Binding-site contacts:
Ligand atom C13 contacts residue ALA117 of chain 1.B at 3.5 Å (hydrophobic).
Ligand atom C18 contacts residue THR112 of chain 1.B at 3.7 Å.
Ligand atom N26 contacts residue GLU77 of chain 1.B at 2.7 Å (salt-bridge).
Ligand atom C31 contacts residue GLU77 of chain 1.B at 3.4 Å.
Ligand atom C16 contacts residue HIS113 of chain 1.B at 3.1 Å.
Ligand atom N26 contacts residue LEU81 of chain 1.B at 3.8 Å.
Ligand atom N26 contacts residue ASP174 of chain 1.B at 3.7 Å.
Ligand atom C3 contacts residue VAL44 of chain 1.B at 3.5 Å (hydrophobic).
Ligand atom C21 contacts residue GLU77 of chain 1.B at 3.3 Å.
Ligand atom C32 contacts residue ALA57 of chain 1.B at 3.5 Å (hydrophobic).
Ligand atom C31 contacts residue LEU177 of chain 1.B at 3.3 Å (hydrophobic).
Ligand atom C24 contacts residue GLU77 of chain 1.B at 3.7 Å.
Ligand atom N28 contacts residue ASP174 of chain 1.B at 3.8 Å.
Ligand atom C30 contacts residue LEU80 of chain 1.B at 3.8 Å (hydrophobic).
Ligand atom N28 contacts residue LEU81 of chain 1.B at 3.7 Å.
Ligand atom N17 contacts residue THR112 of chain 1.B at 3.3 Å (h-bond).
Ligand atom C27 contacts residue GLU77 of chain 1.B at 3.4 Å.
Ligand atom C6 contacts residue LEU173 of chain 1.B at 3.8 Å (hydrophobic).
Ligand atom C13 contacts residue GLY116 of chain 1.B at 3.5 Å.
Ligand atom C20 contacts residue LYS59 of chain 1.B at 3.5 Å.
Ligand atom C32 contacts residue THR112 of chain 1.B at 3.6 Å.
Ligand atom C27 contacts residue ASP174 of chain 1.B at 3.8 Å.
Ligand atom O25 contacts residue ILE90 of chain 1.B at 3.3 Å.
Ligand atom O25 contacts residue LEU173 of chain 1.B at 3.7 Å.
Ligand atom C30 contacts residue LEU177 of chain 1.B at 3.4 Å (hydrophobic).
Ligand atom C10 contacts residue MET115 of chain 1.B at 3.8 Å (hydrophobic).
Ligand atom C19 contacts residue THR112 of chain 1.B at 3.5 Å.
Ligand atom O29 contacts residue PHE175 of chain 1.B at 2.9 Å (h-bond).
Ligand atom C30 contacts residue PHE175 of chain 1.B at 3.1 Å (hydrophobic).
Ligand atom C21 contacts residue LYS59 of chain 1.B at 3.5 Å.
Ligand atom C32 contacts residue LEU110 of chain 1.B at 3.7 Å (hydrophobic).
Ligand atom O11 contacts residue LEU114 of chain 1.B at 3.5 Å.
Ligand atom C16 contacts residue THR112 of chain 1.B at 3.5 Å.
Ligand atom N28 contacts residue PHE175 of chain 1.B at 3.7 Å.
Ligand atom C24 contacts residue ASP174 of chain 1.B at 3.3 Å.
Ligand atom C16 contacts residue ALA57 of chain 1.B at 3.8 Å (hydrophobic).
Ligand atom C3 contacts residue TYR41 of chain 1.B at 3.5 Å (hydrophobic).
Ligand atom O11 contacts residue MET115 of chain 1.B at 2.6 Å (h-bond).
Ligand atom C32 contacts residue LYS59 of chain 1.B at 3.7 Å.
Ligand atom O25 contacts residue ASP174 of chain 1.B at 2.9 Å (salt-bridge).

Sequence of chain 1.B:
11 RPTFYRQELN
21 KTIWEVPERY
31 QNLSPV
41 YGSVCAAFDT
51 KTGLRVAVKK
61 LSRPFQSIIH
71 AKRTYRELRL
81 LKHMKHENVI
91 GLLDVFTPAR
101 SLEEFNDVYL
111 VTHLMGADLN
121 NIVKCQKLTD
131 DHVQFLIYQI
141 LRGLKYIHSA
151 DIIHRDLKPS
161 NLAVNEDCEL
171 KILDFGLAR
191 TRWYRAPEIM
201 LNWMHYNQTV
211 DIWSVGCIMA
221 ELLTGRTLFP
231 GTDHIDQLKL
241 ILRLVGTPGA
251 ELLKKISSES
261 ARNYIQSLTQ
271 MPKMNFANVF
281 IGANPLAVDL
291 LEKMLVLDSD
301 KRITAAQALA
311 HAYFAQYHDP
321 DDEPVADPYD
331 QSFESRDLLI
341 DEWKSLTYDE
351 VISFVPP

The small molecule below binds the protein below.
Small molecule (SMILES): CCCNC(=O)c1cn2ncnc(Nc3cc(C(=O)Nc4ccon4)ccc3C)c2c1C